Binding-site contacts:
Ligand atom O17 contacts residue LYS37 of chain 1.A at 2.8 Å (salt-bridge).
Ligand atom C16 contacts residue ASP159 of chain 1.A at 3.7 Å.
Ligand atom C19 contacts residue MET86 of chain 1.A at 4.0 Å (hydrophobic).
Ligand atom C03 contacts residue ILE14 of chain 1.A at 3.6 Å (hydrophobic).
Ligand atom C20 contacts residue PHE148 of chain 1.A at 3.5 Å (hydrophobic).
Ligand atom C04 contacts residue ILE14 of chain 1.A at 3.6 Å (hydrophobic).
Ligand atom O18 contacts residue LYS37 of chain 1.A at 3.0 Å (salt-bridge).
Ligand atom N10 contacts residue MET86 of chain 1.A at 3.7 Å.
Ligand atom N08 contacts residue GLU87 of chain 1.A at 4.0 Å.
Ligand atom C26 contacts residue GLY92 of chain 1.A at 3.8 Å.
Ligand atom C06 contacts residue CYS89 of chain 1.A at 4.0 Å (hydrophobic).
Ligand atom N21 contacts residue PHE148 of chain 1.A at 3.7 Å.
Ligand atom C16 contacts residue LYS37 of chain 1.A at 3.0 Å.
Ligand atom C28 contacts residue SER96 of chain 1.A at 3.6 Å.
Ligand atom O18 contacts residue ASP159 of chain 1.A at 3.4 Å (salt-bridge).
Ligand atom N08 contacts residue CYS89 of chain 1.A at 2.9 Å (h-bond).
Ligand atom C15 contacts residue MET86 of chain 1.A at 4.0 Å (hydrophobic).
Ligand atom C22 contacts residue CYS89 of chain 1.A at 3.7 Å (hydrophobic).
Ligand atom C13 contacts residue CYS22 of chain 1.A at 3.6 Å (hydrophobic).
Ligand atom C19 contacts residue PHE148 of chain 1.A at 3.8 Å (hydrophobic).
Ligand atom C22 contacts residue GLY92 of chain 1.A at 3.6 Å.
Ligand atom C09 contacts residue GLU87 of chain 1.A at 3.8 Å.
Ligand atom C25 contacts residue TYR88 of chain 1.A at 3.5 Å (hydrophobic).
Ligand atom C05 contacts residue ILE14 of chain 1.A at 3.8 Å (hydrophobic).
Ligand atom O24 contacts residue GLY92 of chain 1.A at 3.9 Å.
Ligand atom C07 contacts residue TYR88 of chain 1.A at 3.9 Å (hydrophobic).
Ligand atom N10 contacts residue VAL35 of chain 1.A at 3.5 Å.
Ligand atom C01 contacts residue ASP93 of chain 1.A at 3.7 Å.
Ligand atom N08 contacts residue TYR88 of chain 1.A at 3.8 Å.
Ligand atom N10 contacts residue GLU87 of chain 1.A at 2.8 Å (salt-bridge).
Ligand atom C22 contacts residue ILE14 of chain 1.A at 4.0 Å (hydrophobic).
Ligand atom C26 contacts residue ILE14 of chain 1.A at 3.9 Å (hydrophobic).
Ligand atom C25 contacts residue GLU90 of chain 1.A at 3.4 Å.
Ligand atom C09 contacts residue CYS89 of chain 1.A at 3.9 Å (hydrophobic).
Ligand atom O18 contacts residue TYR70 of chain 1.A at 3.1 Å (h-bond).
Ligand atom C09 contacts residue VAL35 of chain 1.A at 4.0 Å (hydrophobic).
Ligand atom C23 contacts residue GLY92 of chain 1.A at 3.5 Å.
Ligand atom N08 contacts residue VAL35 of chain 1.A at 3.9 Å.
Ligand atom C07 contacts residue CYS89 of chain 1.A at 3.1 Å (hydrophobic).
Ligand atom O17 contacts residue ASP159 of chain 1.A at 3.2 Å.

Sequence of chain 1.A:
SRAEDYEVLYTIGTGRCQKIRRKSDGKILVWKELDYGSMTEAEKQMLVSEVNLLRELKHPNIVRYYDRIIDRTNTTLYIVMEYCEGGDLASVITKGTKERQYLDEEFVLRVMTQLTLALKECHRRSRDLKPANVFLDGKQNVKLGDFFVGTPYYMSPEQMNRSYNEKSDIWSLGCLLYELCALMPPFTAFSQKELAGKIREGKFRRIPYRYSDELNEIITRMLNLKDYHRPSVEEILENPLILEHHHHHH

A small-molecule ligand and the protein it binds are described below.
Small molecule (SMILES): COc1cc(-c2cnc(N)c(N3CCC(C(=O)O)CC3)n2)cc(OC)c1OC